The protein below binds the small molecule below.
Small molecule (SMILES): CC(=O)N[C@H]1[C@H](O[C@H]2[C@H](O)[C@@H](NC(C)=O)CO[C@@H]2CO)O[C@H](CO)[C@@H](O)[C@@H]1O

Binding-site contacts:
Ligand atom N2 contacts residue ASN333 of chain 1.A at 2.9 Å (h-bond).
Ligand atom C4 contacts residue ASN333 of chain 1.A at 4.4 Å.
Ligand atom C8 contacts residue CYS332 of chain 1.A at 4.3 Å (hydrophobic).
Ligand atom O5 contacts residue THR415 of chain 1.A at 4.2 Å.
Ligand atom C5 contacts residue ASN333 of chain 1.A at 3.8 Å.
Ligand atom O7 contacts residue ASN333 of chain 1.A at 3.2 Å (h-bond).
Ligand atom C8 contacts residue ASN333 of chain 1.A at 3.8 Å.
Ligand atom C8 contacts residue HIS331 of chain 1.A at 3.1 Å.
Ligand atom C8 contacts residue THR299 of chain 1.A at 3.6 Å.
Ligand atom C1 contacts residue THR415 of chain 1.A at 3.8 Å.
Ligand atom C7 contacts residue ASN333 of chain 1.A at 3.2 Å.
Ligand atom C1 contacts residue ASN333 of chain 1.A at 1.5 Å.
Ligand atom N2 contacts residue HIS331 of chain 1.A at 4.4 Å.
Ligand atom C1 contacts residue SER413 of chain 1.A at 3.9 Å.
Ligand atom C2 contacts residue ASN333 of chain 1.A at 2.5 Å.
Ligand atom O5 contacts residue SER413 of chain 1.A at 3.8 Å.
Ligand atom C8 contacts residue ASN297 of chain 1.A at 3.7 Å.
Ligand atom O5 contacts residue ASN333 of chain 1.A at 2.5 Å (h-bond).
Ligand atom C8 contacts residue CYS298 of chain 1.A at 4.0 Å (hydrophobic).
Ligand atom C7 contacts residue THR299 of chain 1.A at 4.5 Å.
Ligand atom C3 contacts residue ASN333 of chain 1.A at 3.9 Å.
Ligand atom O7 contacts residue ASN297 of chain 1.A at 4.4 Å.

Sequence of chain 1.A:
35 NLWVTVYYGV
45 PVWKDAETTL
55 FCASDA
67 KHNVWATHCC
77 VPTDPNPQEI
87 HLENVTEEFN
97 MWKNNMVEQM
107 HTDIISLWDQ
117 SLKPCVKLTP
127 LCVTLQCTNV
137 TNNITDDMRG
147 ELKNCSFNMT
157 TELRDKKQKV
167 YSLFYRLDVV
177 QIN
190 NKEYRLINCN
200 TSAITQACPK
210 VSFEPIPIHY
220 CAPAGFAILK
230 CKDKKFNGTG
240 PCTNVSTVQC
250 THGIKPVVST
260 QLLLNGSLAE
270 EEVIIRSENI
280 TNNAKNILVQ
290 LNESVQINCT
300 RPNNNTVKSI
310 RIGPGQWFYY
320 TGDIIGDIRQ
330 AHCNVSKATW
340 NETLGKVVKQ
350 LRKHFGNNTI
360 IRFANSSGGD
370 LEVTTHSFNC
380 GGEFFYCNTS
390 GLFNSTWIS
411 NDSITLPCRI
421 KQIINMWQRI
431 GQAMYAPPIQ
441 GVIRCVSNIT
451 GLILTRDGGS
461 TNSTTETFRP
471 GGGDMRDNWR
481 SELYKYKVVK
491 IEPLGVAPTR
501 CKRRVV